A small-molecule ligand and the protein it binds are described below.
Small molecule (SMILES): COC(=O)c1cc(S(N)(=O)=O)c(SCCc2ccccc2)cc1Cl

Sequence of chain 1.A:
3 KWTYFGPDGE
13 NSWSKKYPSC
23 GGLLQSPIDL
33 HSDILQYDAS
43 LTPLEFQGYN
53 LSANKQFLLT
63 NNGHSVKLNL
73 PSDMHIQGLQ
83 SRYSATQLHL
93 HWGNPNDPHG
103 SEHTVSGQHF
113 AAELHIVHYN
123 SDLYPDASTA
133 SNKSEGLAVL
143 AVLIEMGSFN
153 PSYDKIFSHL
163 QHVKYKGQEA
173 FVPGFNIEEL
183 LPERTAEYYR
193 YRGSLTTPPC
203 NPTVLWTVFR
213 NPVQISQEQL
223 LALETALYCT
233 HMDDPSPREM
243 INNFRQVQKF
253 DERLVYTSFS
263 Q

Binding-site contacts:
Ligand atom C3 contacts residue HIS91 of chain 1.A at 3.3 Å.
Ligand atom C22 contacts residue SER130 of chain 1.A at 3.6 Å.
Ligand atom S16 contacts residue GLN89 of chain 1.A at 3.6 Å (h-bond).
Ligand atom C15 contacts residue TYR6 of chain 1.A at 2.9 Å (hydrophobic).
Ligand atom N10 contacts residue HIS117 of chain 1.A at 3.4 Å (h-bond).
Ligand atom O9 contacts residue THR198 of chain 1.A at 2.9 Å (h-bond).
Ligand atom C4 contacts residue ZN1 of chain 1.E at 3.5 Å.
Ligand atom O14 contacts residue HIS93 of chain 1.A at 3.3 Å.
Ligand atom O13 contacts residue SER67 of chain 1.A at 3.7 Å.
Ligand atom C3 contacts residue THR199 of chain 1.A at 3.3 Å.
Ligand atom N10 contacts residue THR198 of chain 1.A at 2.7 Å (h-bond).
Ligand atom C1 contacts residue GLN89 of chain 1.A at 3.2 Å.
Ligand atom S16 contacts residue LEU197 of chain 1.A at 3.4 Å.
Ligand atom C3 contacts residue ZN1 of chain 1.E at 3.7 Å.
Ligand atom C17 contacts residue GLN89 of chain 1.A at 3.5 Å.
Ligand atom C4 contacts residue HIS91 of chain 1.A at 3.2 Å.
Ligand atom S7 contacts residue HIS91 of chain 1.A at 3.7 Å.
Ligand atom C5 contacts residue HIS91 of chain 1.A at 3.8 Å.
Ligand atom O13 contacts residue HIS66 of chain 1.A at 3.4 Å.
Ligand atom C15 contacts residue SER67 of chain 1.A at 3.8 Å.
Ligand atom C2 contacts residue GLN89 of chain 1.A at 3.6 Å.
Ligand atom O8 contacts residue ZN1 of chain 1.E at 3.1 Å.
Ligand atom CL1 contacts residue ASN64 of chain 1.A at 3.0 Å.
Ligand atom O8 contacts residue VAL119 of chain 1.A at 3.6 Å.
Ligand atom O14 contacts residue TYR6 of chain 1.A at 3.8 Å.
Ligand atom O14 contacts residue THR199 of chain 1.A at 3.5 Å.
Ligand atom O9 contacts residue THR199 of chain 1.A at 3.6 Å.
Ligand atom C23 contacts residue SER130 of chain 1.A at 3.6 Å.
Ligand atom S7 contacts residue ZN1 of chain 1.E at 3.0 Å.
Ligand atom N10 contacts residue HIS91 of chain 1.A at 3.3 Å (h-bond).
Ligand atom C15 contacts residue HIS93 of chain 1.A at 3.7 Å.
Ligand atom O13 contacts residue ASN64 of chain 1.A at 3.7 Å.
Ligand atom C2 contacts residue HIS91 of chain 1.A at 3.6 Å.
Ligand atom C2 contacts residue THR199 of chain 1.A at 3.8 Å.
Ligand atom C4 contacts residue THR199 of chain 1.A at 3.3 Å.
Ligand atom N10 contacts residue HIS93 of chain 1.A at 3.2 Å (h-bond).
Ligand atom N10 contacts residue ZN1 of chain 1.E at 1.9 Å.
Ligand atom C15 contacts residue HIS66 of chain 1.A at 3.2 Å.
Ligand atom O8 contacts residue HIS91 of chain 1.A at 3.2 Å.
Ligand atom O9 contacts residue LEU197 of chain 1.A at 3.1 Å.